Sequence of chain 1.C:
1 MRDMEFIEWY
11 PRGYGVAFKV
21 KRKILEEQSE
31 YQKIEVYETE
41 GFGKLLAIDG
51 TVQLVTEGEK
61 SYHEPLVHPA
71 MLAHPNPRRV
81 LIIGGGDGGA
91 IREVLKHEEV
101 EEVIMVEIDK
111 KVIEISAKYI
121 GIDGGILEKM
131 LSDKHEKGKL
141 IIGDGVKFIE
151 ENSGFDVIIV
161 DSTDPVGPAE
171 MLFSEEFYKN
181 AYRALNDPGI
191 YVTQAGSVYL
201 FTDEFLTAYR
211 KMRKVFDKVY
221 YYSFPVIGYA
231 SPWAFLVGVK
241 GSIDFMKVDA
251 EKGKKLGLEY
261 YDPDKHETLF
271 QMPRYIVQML

The small molecule below binds the protein below.
Small molecule (SMILES): [H]/N=C(/N)NCCCCNCCCN

Binding-site contacts:
Ligand atom N10 contacts residue TYR62 of chain 1.C at 3.8 Å.
Ligand atom CG contacts residue ASP164 of chain 1.C at 3.3 Å.
Ligand atom CZ contacts residue GLU8 of chain 1.C at 3.5 Å.
Ligand atom NH2 contacts residue GLU8 of chain 1.C at 2.6 Å (salt-bridge).
Ligand atom CD contacts residue VAL52 of chain 1.C at 3.7 Å (hydrophobic).
Ligand atom NH2 contacts residue ASP164 of chain 1.C at 3.0 Å (salt-bridge).
Ligand atom N10 contacts residue ASP161 of chain 1.C at 2.9 Å (salt-bridge).
Ligand atom N10 contacts residue MTA1 of chain 1.K at 3.7 Å.
Ligand atom CB contacts residue TYR229 of chain 1.C at 3.8 Å (hydrophobic).
Ligand atom C7 contacts residue MTA1 of chain 1.K at 3.7 Å.
Ligand atom C7 contacts residue ASP161 of chain 1.C at 2.9 Å.
Ligand atom NH1 contacts residue VAL52 of chain 1.C at 2.9 Å (h-bond).
Ligand atom C8 contacts residue GLN53 of chain 1.C at 3.2 Å.
Ligand atom C8 contacts residue TYR229 of chain 1.C at 3.6 Å (hydrophobic).
Ligand atom C7 contacts residue SER162 of chain 1.C at 3.4 Å.
Ligand atom CB contacts residue SER162 of chain 1.C at 3.4 Å.
Ligand atom N10 contacts residue HIS63 of chain 1.C at 3.1 Å (h-bond).
Ligand atom C9 contacts residue ASP161 of chain 1.C at 3.6 Å.
Ligand atom C7 contacts residue GLN53 of chain 1.C at 3.6 Å.
Ligand atom CZ contacts residue TRP233 of chain 1.C at 3.7 Å (hydrophobic).
Ligand atom C9 contacts residue TYR62 of chain 1.C at 3.5 Å (hydrophobic).
Ligand atom C9 contacts residue ASP87 of chain 1.C at 3.3 Å.
Ligand atom CA contacts residue SER162 of chain 1.C at 3.6 Å.
Ligand atom NH2 contacts residue TYR10 of chain 1.C at 3.7 Å.
Ligand atom NE contacts residue ASP164 of chain 1.C at 2.8 Å (salt-bridge).
Ligand atom NH1 contacts residue TYR10 of chain 1.C at 3.4 Å (h-bond).
Ligand atom NE contacts residue TRP233 of chain 1.C at 3.6 Å.
Ligand atom N contacts residue SER162 of chain 1.C at 2.7 Å (h-bond).
Ligand atom N10 contacts residue ASP87 of chain 1.C at 2.7 Å (salt-bridge).
Ligand atom CA contacts residue TYR229 of chain 1.C at 2.9 Å (hydrophobic).
Ligand atom CZ contacts residue ASP164 of chain 1.C at 3.5 Å.
Ligand atom N contacts residue GLN53 of chain 1.C at 3.1 Å (h-bond).
Ligand atom NH1 contacts residue TYR229 of chain 1.C at 3.6 Å.
Ligand atom NH2 contacts residue THR51 of chain 1.C at 3.7 Å.
Ligand atom C9 contacts residue GLN53 of chain 1.C at 3.3 Å.
Ligand atom C9 contacts residue HIS63 of chain 1.C at 3.5 Å.
Ligand atom C8 contacts residue MTA1 of chain 1.K at 3.5 Å.
Ligand atom NH1 contacts residue GLU8 of chain 1.C at 3.4 Å (salt-bridge).
Ligand atom CD contacts residue ASP164 of chain 1.C at 3.6 Å.
Ligand atom CB contacts residue GLN194 of chain 1.C at 3.6 Å.